This small molecule binds to this protein.
Small molecule (SMILES): CCC(CC)C(=O)Nc1cc(C(=O)O)ccc1NC(C)=O

Binding-site contacts:
Ligand atom C1 contacts residue ASP73 of chain 3.A at 3.1 Å.
Ligand atom O38 contacts residue ARG74 of chain 3.A at 2.9 Å (salt-bridge).
Ligand atom C1 contacts residue TYR333 of chain 3.A at 3.8 Å (hydrophobic).
Ligand atom C1 contacts residue GLU41 of chain 3.A at 3.8 Å.
Ligand atom O12 contacts residue ARG40 of chain 3.A at 2.8 Å (salt-bridge).
Ligand atom O11 contacts residue ARG298 of chain 3.A at 3.5 Å (salt-bridge).
Ligand atom O11 contacts residue TYR333 of chain 3.A at 3.7 Å.
Ligand atom C4 contacts residue GLU200 of chain 3.A at 3.7 Å.
Ligand atom C14 contacts residue GLU199 of chain 3.A at 3.8 Å.
Ligand atom C10 contacts residue ARG216 of chain 3.A at 3.6 Å.
Ligand atom O12 contacts residue TYR333 of chain 3.A at 3.5 Å (h-bond).
Ligand atom C6 contacts residue GLU41 of chain 3.A at 3.6 Å.
Ligand atom C5 contacts residue ARG216 of chain 3.A at 3.9 Å.
Ligand atom C3 contacts residue GLU200 of chain 3.A at 3.6 Å.
Ligand atom O11 contacts residue ARG216 of chain 3.A at 3.1 Å (salt-bridge).
Ligand atom C18 contacts residue ILE145 of chain 3.A at 3.9 Å (hydrophobic).
Ligand atom C18 contacts residue ALA169 of chain 3.A at 3.9 Å (hydrophobic).
Ligand atom O16 contacts residue GLU199 of chain 3.A at 3.2 Å (salt-bridge).
Ligand atom C33 contacts residue ARG74 of chain 3.A at 3.9 Å.
Ligand atom C2 contacts residue ASP73 of chain 3.A at 3.4 Å.
Ligand atom C10 contacts residue ARG40 of chain 3.A at 3.8 Å.
Ligand atom C34 contacts residue ARG74 of chain 3.A at 4.0 Å.
Ligand atom O12 contacts residue ARG298 of chain 3.A at 2.7 Å (salt-bridge).
Ligand atom C3 contacts residue ASP73 of chain 3.A at 3.9 Å.
Ligand atom C34 contacts residue TRP101 of chain 3.A at 3.8 Å (hydrophobic).
Ligand atom O38 contacts residue ASP73 of chain 3.A at 3.2 Å (salt-bridge).
Ligand atom C4 contacts residue TYR333 of chain 3.A at 3.4 Å (hydrophobic).
Ligand atom C18 contacts residue ARG147 of chain 3.A at 3.5 Å.
Ligand atom C33 contacts residue ASP73 of chain 3.A at 3.9 Å.
Ligand atom O16 contacts residue ASN218 of chain 3.A at 3.9 Å.
Ligand atom C6 contacts residue TYR333 of chain 3.A at 3.1 Å (hydrophobic).
Ligand atom C2 contacts residue GLU200 of chain 3.A at 3.8 Å.
Ligand atom C5 contacts residue TYR333 of chain 3.A at 2.9 Å (hydrophobic).
Ligand atom C4 contacts residue ARG216 of chain 3.A at 3.7 Å.
Ligand atom C10 contacts residue TYR333 of chain 3.A at 3.1 Å (hydrophobic).
Ligand atom C6 contacts residue ASP73 of chain 3.A at 3.3 Å.
Ligand atom O16 contacts residue ARG216 of chain 3.A at 3.5 Å (salt-bridge).
Ligand atom C10 contacts residue ARG298 of chain 3.A at 3.5 Å.
Ligand atom C5 contacts residue ASP73 of chain 3.A at 3.8 Å.
Ligand atom C6 contacts residue ARG40 of chain 3.A at 3.7 Å.

Sequence of chain 3.A:
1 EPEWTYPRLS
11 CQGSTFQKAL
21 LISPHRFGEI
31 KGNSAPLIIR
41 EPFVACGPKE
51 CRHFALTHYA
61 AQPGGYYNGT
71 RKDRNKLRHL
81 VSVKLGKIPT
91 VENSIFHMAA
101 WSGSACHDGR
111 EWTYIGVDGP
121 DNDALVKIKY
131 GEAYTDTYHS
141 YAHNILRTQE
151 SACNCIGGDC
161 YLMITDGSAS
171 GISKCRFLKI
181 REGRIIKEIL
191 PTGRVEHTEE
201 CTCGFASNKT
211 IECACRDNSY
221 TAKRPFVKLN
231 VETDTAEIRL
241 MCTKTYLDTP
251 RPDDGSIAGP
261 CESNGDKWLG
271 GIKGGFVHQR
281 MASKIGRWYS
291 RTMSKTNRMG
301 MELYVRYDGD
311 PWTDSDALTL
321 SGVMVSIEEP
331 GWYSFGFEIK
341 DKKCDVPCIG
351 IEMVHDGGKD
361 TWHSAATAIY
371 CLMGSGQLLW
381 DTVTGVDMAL